This small molecule binds to this protein.
Small molecule (SMILES): O=C(O)c1ccnc(-c2cc(NC(=O)c3ccc(O)cc3)ccc2O)c1

Binding-site contacts:
Ligand atom C17 contacts residue MN1 of chain 1.E at 3.1 Å.
Ligand atom C11 contacts residue MN1 of chain 1.E at 3.6 Å.
Ligand atom C18 contacts residue TYR154 of chain 1.A at 3.3 Å (hydrophobic).
Ligand atom C9 contacts residue GLU212 of chain 1.A at 3.6 Å.
Ligand atom C10 contacts residue DMS1 of chain 1.I at 3.5 Å.
Ligand atom C13 contacts residue MN1 of chain 1.E at 3.4 Å.
Ligand atom N contacts residue LYS263 of chain 1.A at 3.7 Å.
Ligand atom C10 contacts residue MN1 of chain 1.E at 3.1 Å.
Ligand atom C10 contacts residue GLU212 of chain 1.A at 3.5 Å.
Ligand atom C16 contacts residue TRP230 of chain 1.A at 3.7 Å (hydrophobic).
Ligand atom O4 contacts residue ASN108 of chain 1.A at 3.8 Å.
Ligand atom C9 contacts residue HIS210 of chain 1.A at 3.7 Å.
Ligand atom C8 contacts residue LYS263 of chain 1.A at 3.4 Å.
Ligand atom O2 contacts residue GLU212 of chain 1.A at 2.5 Å (salt-bridge).
Ligand atom C17 contacts residue HIS298 of chain 1.A at 3.7 Å.
Ligand atom C18 contacts residue PHE207 of chain 1.A at 3.4 Å (hydrophobic).
Ligand atom O2 contacts residue HIS210 of chain 1.A at 3.2 Å (h-bond).
Ligand atom C3 contacts residue ASN108 of chain 1.A at 3.1 Å.
Ligand atom C13 contacts residue HIS210 of chain 1.A at 3.6 Å.
Ligand atom C9 contacts residue DMS1 of chain 1.I at 3.5 Å.
Ligand atom O1 contacts residue TYR154 of chain 1.A at 3.4 Å (h-bond).
Ligand atom O2 contacts residue MN1 of chain 1.E at 2.4 Å.
Ligand atom O1 contacts residue LYS228 of chain 1.A at 3.0 Å (salt-bridge).
Ligand atom N1 contacts residue HIS210 of chain 1.A at 3.2 Å (h-bond).
Ligand atom O contacts residue TYR154 of chain 1.A at 2.3 Å (h-bond).
Ligand atom O contacts residue PHE207 of chain 1.A at 3.1 Å.
Ligand atom C15 contacts residue PHE207 of chain 1.A at 3.4 Å (hydrophobic).
Ligand atom O2 contacts residue DMS1 of chain 1.I at 3.0 Å (h-bond).
Ligand atom C14 contacts residue PHE207 of chain 1.A at 3.8 Å (hydrophobic).
Ligand atom O1 contacts residue ASN220 of chain 1.A at 3.6 Å (h-bond).
Ligand atom N1 contacts residue MN1 of chain 1.E at 2.3 Å.
Ligand atom C16 contacts residue PHE207 of chain 1.A at 3.4 Å (hydrophobic).
Ligand atom C17 contacts residue PHE207 of chain 1.A at 3.7 Å (hydrophobic).
Ligand atom C6 contacts residue LYS263 of chain 1.A at 3.8 Å.
Ligand atom C4 contacts residue LYS263 of chain 1.A at 3.6 Å.
Ligand atom C17 contacts residue TRP230 of chain 1.A at 3.7 Å (hydrophobic).
Ligand atom O3 contacts residue LYS263 of chain 1.A at 3.6 Å.
Ligand atom N1 contacts residue HIS298 of chain 1.A at 3.7 Å.
Ligand atom C10 contacts residue HIS210 of chain 1.A at 3.1 Å.
Ligand atom C11 contacts residue HIS210 of chain 1.A at 3.5 Å.

Sequence of chain 1.A:
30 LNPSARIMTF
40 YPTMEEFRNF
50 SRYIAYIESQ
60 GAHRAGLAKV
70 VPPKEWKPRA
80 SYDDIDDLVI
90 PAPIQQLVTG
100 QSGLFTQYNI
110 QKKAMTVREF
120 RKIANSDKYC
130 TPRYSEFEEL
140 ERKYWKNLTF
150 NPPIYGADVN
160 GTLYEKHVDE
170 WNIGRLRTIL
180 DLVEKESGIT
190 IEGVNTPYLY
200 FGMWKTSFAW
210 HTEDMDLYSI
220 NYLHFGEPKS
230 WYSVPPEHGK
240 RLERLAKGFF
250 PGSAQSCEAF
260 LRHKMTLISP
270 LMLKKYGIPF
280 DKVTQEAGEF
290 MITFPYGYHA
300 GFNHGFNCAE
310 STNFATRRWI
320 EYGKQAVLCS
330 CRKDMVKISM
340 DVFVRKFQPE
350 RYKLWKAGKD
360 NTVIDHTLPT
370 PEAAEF